This protein binds this small molecule.
Small molecule (SMILES): Cc1ccc(Oc2ccccc2)c(O)c1

Sequence of chain 1.A:
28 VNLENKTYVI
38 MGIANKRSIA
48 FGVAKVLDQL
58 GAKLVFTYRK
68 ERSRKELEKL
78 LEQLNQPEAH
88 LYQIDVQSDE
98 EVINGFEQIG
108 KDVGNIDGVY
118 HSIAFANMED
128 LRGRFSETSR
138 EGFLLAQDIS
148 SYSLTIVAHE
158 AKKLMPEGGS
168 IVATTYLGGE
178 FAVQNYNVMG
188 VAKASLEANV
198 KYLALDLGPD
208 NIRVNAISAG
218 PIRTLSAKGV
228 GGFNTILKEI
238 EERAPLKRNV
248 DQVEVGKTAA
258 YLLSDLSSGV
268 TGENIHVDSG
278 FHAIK

Binding-site contacts:
Ligand atom CAE contacts residue MET186 of chain 1.A at 4.1 Å (hydrophobic).
Ligand atom CAN contacts residue NAP1 of chain 1.I at 3.6 Å.
Ligand atom CAF contacts residue VAL227 of chain 1.A at 3.9 Å (hydrophobic).
Ligand atom CAO contacts residue NAP1 of chain 1.I at 3.3 Å.
Ligand atom CAH contacts residue NAP1 of chain 1.I at 3.2 Å.
Ligand atom CAA contacts residue TYR173 of chain 1.A at 3.6 Å (hydrophobic).
Ligand atom CAN contacts residue SER223 of chain 1.A at 3.6 Å.
Ligand atom CAL contacts residue TYR183 of chain 1.A at 4.2 Å (hydrophobic).
Ligand atom OAB contacts residue NAP1 of chain 1.I at 2.5 Å (h-bond).
Ligand atom CAH contacts residue VAL227 of chain 1.A at 3.9 Å (hydrophobic).
Ligand atom OAB contacts residue LYS190 of chain 1.A at 3.9 Å.
Ligand atom CAE contacts residue PHE122 of chain 1.A at 3.8 Å (hydrophobic).
Ligand atom CAF contacts residue SER223 of chain 1.A at 4.0 Å.
Ligand atom OAK contacts residue NAP1 of chain 1.I at 3.2 Å (h-bond).
Ligand atom CAI contacts residue VAL227 of chain 1.A at 4.0 Å (hydrophobic).
Ligand atom CAC contacts residue PHE122 of chain 1.A at 4.1 Å (hydrophobic).
Ligand atom CAL contacts residue NAP1 of chain 1.I at 3.4 Å.
Ligand atom CAC contacts residue MET186 of chain 1.A at 3.7 Å (hydrophobic).
Ligand atom CAA contacts residue PHE230 of chain 1.A at 4.0 Å (hydrophobic).
Ligand atom CAH contacts residue PHE230 of chain 1.A at 3.8 Å (hydrophobic).
Ligand atom CAA contacts residue NAP1 of chain 1.I at 3.5 Å.
Ligand atom CAG contacts residue SER223 of chain 1.A at 3.4 Å.
Ligand atom CAJ contacts residue TYR183 of chain 1.A at 3.4 Å (hydrophobic).
Ligand atom OAK contacts residue SER223 of chain 1.A at 3.7 Å.
Ligand atom CAI contacts residue SER223 of chain 1.A at 4.2 Å.
Ligand atom CAJ contacts residue TYR173 of chain 1.A at 3.8 Å (hydrophobic).
Ligand atom CAJ contacts residue NAP1 of chain 1.I at 3.5 Å.
Ligand atom CAD contacts residue LEU128 of chain 1.A at 3.6 Å (hydrophobic).
Ligand atom CAE contacts residue SER223 of chain 1.A at 4.0 Å.
Ligand atom CAI contacts residue NAP1 of chain 1.I at 3.4 Å.
Ligand atom CAA contacts residue PRO218 of chain 1.A at 4.2 Å (hydrophobic).
Ligand atom CAI contacts residue ALA224 of chain 1.A at 3.8 Å (hydrophobic).
Ligand atom CAE contacts residue ALA121 of chain 1.A at 3.7 Å (hydrophobic).
Ligand atom CAM contacts residue NAP1 of chain 1.I at 3.4 Å.
Ligand atom OAB contacts residue TYR183 of chain 1.A at 2.6 Å (h-bond).
Ligand atom CAH contacts residue ALA224 of chain 1.A at 4.0 Å (hydrophobic).
Ligand atom CAM contacts residue TYR183 of chain 1.A at 3.4 Å (hydrophobic).
Ligand atom CAG contacts residue NAP1 of chain 1.I at 3.7 Å.
Ligand atom CAC contacts residue ALA123 of chain 1.A at 3.7 Å (hydrophobic).
Ligand atom CAG contacts residue ALA121 of chain 1.A at 3.8 Å (hydrophobic).